Binding-site contacts:
Ligand atom C4C contacts residue TYR152 of chain 1.A at 3.9 Å (hydrophobic).
Ligand atom C5 contacts residue PHE186 of chain 1.A at 3.7 Å (hydrophobic).
Ligand atom N2 contacts residue ALA24 of chain 1.C at 3.1 Å.
Ligand atom C4B contacts residue LEU106 of chain 1.A at 3.7 Å (hydrophobic).
Ligand atom C3C contacts residue VAL188 of chain 1.A at 3.3 Å (hydrophobic).
Ligand atom C3B contacts residue TYR197 of chain 1.A at 3.3 Å (hydrophobic).
Ligand atom C1C contacts residue TYR152 of chain 1.A at 3.9 Å (hydrophobic).
Ligand atom C2C contacts residue VAL188 of chain 1.A at 2.8 Å (hydrophobic).
Ligand atom N2 contacts residue PHE186 of chain 1.A at 4.0 Å.
Ligand atom C3B contacts residue LEU106 of chain 1.A at 3.8 Å (hydrophobic).
Ligand atom CM1 contacts residue CYS199 of chain 1.A at 3.8 Å (hydrophobic).
Ligand atom O1 contacts residue PHE186 of chain 1.A at 3.8 Å.
Ligand atom C6C contacts residue VAL191 of chain 1.A at 3.3 Å (hydrophobic).
Ligand atom C3C contacts residue TYR128 of chain 1.A at 3.6 Å (hydrophobic).
Ligand atom CL1 contacts residue ASN105 of chain 1.A at 3.3 Å.
Ligand atom C5A contacts residue VAL122 of chain 1.A at 3.9 Å (hydrophobic).
Ligand atom O1 contacts residue TYR152 of chain 1.A at 3.9 Å.
Ligand atom N3A contacts residue ASN219 of chain 1.A at 3.4 Å (h-bond).
Ligand atom C5C contacts residue ILE104 of chain 1.A at 4.0 Å (hydrophobic).
Ligand atom CL1 contacts residue ILE104 of chain 1.A at 3.6 Å.
Ligand atom C7C contacts residue TYR128 of chain 1.A at 3.5 Å (hydrophobic).
Ligand atom C3 contacts residue PRO174 of chain 1.A at 3.7 Å (hydrophobic).
Ligand atom C5C contacts residue TYR128 of chain 1.A at 3.7 Å (hydrophobic).
Ligand atom C31 contacts residue PRO174 of chain 1.A at 3.3 Å (hydrophobic).
Ligand atom O1 contacts residue VAL188 of chain 1.A at 3.8 Å.
Ligand atom C3 contacts residue PHE186 of chain 1.A at 3.9 Å (hydrophobic).
Ligand atom C31 contacts residue SER175 of chain 1.A at 3.5 Å.
Ligand atom C4 contacts residue PHE186 of chain 1.A at 3.7 Å (hydrophobic).
Ligand atom O1B contacts residue MET221 of chain 1.A at 3.8 Å.
Ligand atom O1A contacts residue VAL122 of chain 1.A at 4.0 Å.
Ligand atom C4 contacts residue TYR152 of chain 1.A at 3.7 Å (hydrophobic).
Ligand atom C5A contacts residue CYS199 of chain 1.A at 3.9 Å (hydrophobic).
Ligand atom C2B contacts residue TYR197 of chain 1.A at 3.3 Å (hydrophobic).
Ligand atom C31 contacts residue ALA150 of chain 1.A at 3.5 Å (hydrophobic).
Ligand atom C5 contacts residue TYR152 of chain 1.A at 3.6 Å (hydrophobic).
Ligand atom C4A contacts residue ASN198 of chain 1.A at 3.9 Å.
Ligand atom N2 contacts residue PRO174 of chain 1.A at 3.7 Å.
Ligand atom C31 contacts residue VAL176 of chain 1.A at 3.3 Å (hydrophobic).
Ligand atom CL1 contacts residue MET221 of chain 1.A at 3.8 Å.
Ligand atom O1 contacts residue ALA24 of chain 1.C at 3.4 Å.

This protein binds this small molecule.
Small molecule (SMILES): Cc1cc(CCCCCCCOc2ccc(C3=N[C@@H](C)CO3)cc2Cl)on1

Sequence of chain 1.C:
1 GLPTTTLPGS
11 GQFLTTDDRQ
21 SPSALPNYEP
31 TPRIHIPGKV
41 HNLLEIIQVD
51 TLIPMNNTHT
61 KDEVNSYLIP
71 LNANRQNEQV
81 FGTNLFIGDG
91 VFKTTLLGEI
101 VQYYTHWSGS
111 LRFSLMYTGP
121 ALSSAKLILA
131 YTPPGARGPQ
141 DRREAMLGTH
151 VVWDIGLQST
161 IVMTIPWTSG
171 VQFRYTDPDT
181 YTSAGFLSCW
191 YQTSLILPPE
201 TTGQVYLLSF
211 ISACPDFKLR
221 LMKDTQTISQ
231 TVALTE

Sequence of chain 1.A:
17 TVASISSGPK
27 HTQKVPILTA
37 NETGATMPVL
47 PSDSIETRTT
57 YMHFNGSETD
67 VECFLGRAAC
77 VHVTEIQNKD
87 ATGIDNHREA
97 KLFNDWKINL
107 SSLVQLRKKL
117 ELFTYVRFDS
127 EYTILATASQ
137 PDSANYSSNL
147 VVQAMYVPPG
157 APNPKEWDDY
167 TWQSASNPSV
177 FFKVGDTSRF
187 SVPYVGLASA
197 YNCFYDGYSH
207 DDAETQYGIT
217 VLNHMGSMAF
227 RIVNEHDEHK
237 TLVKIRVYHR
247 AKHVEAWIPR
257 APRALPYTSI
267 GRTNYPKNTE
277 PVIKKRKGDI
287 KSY